Binding-site contacts:
Ligand atom C1 contacts residue BGC2 of chain 1.B at 3.1 Å.
Ligand atom O3 contacts residue ARG698 of chain 1.A at 3.0 Å (salt-bridge).
Ligand atom C4 contacts residue GLU540 of chain 1.A at 3.4 Å.
Ligand atom O6 contacts residue HIS452 of chain 1.A at 3.6 Å.
Ligand atom O6 contacts residue HIS464 of chain 1.A at 2.8 Å (h-bond).
Ligand atom O4 contacts residue SER537 of chain 1.A at 3.7 Å.
Ligand atom C3 contacts residue GLU536 of chain 1.A at 3.7 Å.
Ligand atom O2 contacts residue GLU536 of chain 1.A at 2.6 Å (salt-bridge).
Ligand atom O4 contacts residue TRP658 of chain 1.A at 3.4 Å.
Ligand atom C6 contacts residue ASP460 of chain 1.A at 3.5 Å.
Ligand atom O3 contacts residue HIS452 of chain 1.A at 3.4 Å.
Ligand atom O5 contacts residue ASP460 of chain 1.A at 3.2 Å (salt-bridge).
Ligand atom O6 contacts residue BGC2 of chain 1.B at 3.5 Å (h-bond).
Ligand atom O6 contacts residue ASP460 of chain 1.A at 2.4 Å (salt-bridge).
Ligand atom O2 contacts residue BGC2 of chain 1.B at 3.6 Å (h-bond).
Ligand atom O5 contacts residue ARG698 of chain 1.A at 3.2 Å (salt-bridge).
Ligand atom O6 contacts residue TYR381 of chain 1.A at 2.5 Å (h-bond).
Ligand atom O2 contacts residue HIS452 of chain 1.A at 3.6 Å.
Ligand atom O2 contacts residue TRP609 of chain 1.A at 3.7 Å.
Ligand atom C1 contacts residue TRP610 of chain 1.A at 3.8 Å (hydrophobic).
Ligand atom C4 contacts residue TYR381 of chain 1.A at 3.3 Å (hydrophobic).
Ligand atom O1 contacts residue GLU536 of chain 1.A at 2.6 Å (salt-bridge).
Ligand atom O6 contacts residue LYS385 of chain 1.A at 2.9 Å (salt-bridge).
Ligand atom C5 contacts residue GLU540 of chain 1.A at 3.4 Å.
Ligand atom C2 contacts residue GLU536 of chain 1.A at 3.3 Å.
Ligand atom C6 contacts residue TYR381 of chain 1.A at 3.5 Å (hydrophobic).
Ligand atom O4 contacts residue GLU540 of chain 1.A at 2.8 Å (salt-bridge).
Ligand atom O4 contacts residue ILE620 of chain 1.A at 3.6 Å.
Ligand atom O5 contacts residue BGC2 of chain 1.B at 3.3 Å (h-bond).
Ligand atom C6 contacts residue BGC2 of chain 1.B at 3.7 Å.
Ligand atom C6 contacts residue HIS452 of chain 1.A at 3.7 Å.
Ligand atom O5 contacts residue TYR381 of chain 1.A at 3.4 Å (h-bond).
Ligand atom O5 contacts residue PHE463 of chain 1.A at 3.2 Å.
Ligand atom C4 contacts residue ARG698 of chain 1.A at 3.6 Å.
Ligand atom O6 contacts residue GLU693 of chain 1.A at 2.9 Å (salt-bridge).
Ligand atom O6 contacts residue ARG698 of chain 1.A at 3.5 Å (salt-bridge).
Ligand atom C2 contacts residue BGC2 of chain 1.B at 3.1 Å.
Ligand atom C1 contacts residue GLU536 of chain 1.A at 3.4 Å.
Ligand atom O4 contacts residue ARG698 of chain 1.A at 3.5 Å (salt-bridge).
Ligand atom O4 contacts residue TYR381 of chain 1.A at 3.6 Å.

The protein below binds the small molecule below.
Small molecule (SMILES): O=C1O[C@H](CO)[C@@H](O)[C@H](O[C@@H]2O[C@H](CO)[C@@H](O)[C@H](O[C@@H]3O[C@H](CO)[C@@H](O)[C@H](O)[C@H]3O)[C@H]2O)[C@H]1O

Sequence of chain 1.A:
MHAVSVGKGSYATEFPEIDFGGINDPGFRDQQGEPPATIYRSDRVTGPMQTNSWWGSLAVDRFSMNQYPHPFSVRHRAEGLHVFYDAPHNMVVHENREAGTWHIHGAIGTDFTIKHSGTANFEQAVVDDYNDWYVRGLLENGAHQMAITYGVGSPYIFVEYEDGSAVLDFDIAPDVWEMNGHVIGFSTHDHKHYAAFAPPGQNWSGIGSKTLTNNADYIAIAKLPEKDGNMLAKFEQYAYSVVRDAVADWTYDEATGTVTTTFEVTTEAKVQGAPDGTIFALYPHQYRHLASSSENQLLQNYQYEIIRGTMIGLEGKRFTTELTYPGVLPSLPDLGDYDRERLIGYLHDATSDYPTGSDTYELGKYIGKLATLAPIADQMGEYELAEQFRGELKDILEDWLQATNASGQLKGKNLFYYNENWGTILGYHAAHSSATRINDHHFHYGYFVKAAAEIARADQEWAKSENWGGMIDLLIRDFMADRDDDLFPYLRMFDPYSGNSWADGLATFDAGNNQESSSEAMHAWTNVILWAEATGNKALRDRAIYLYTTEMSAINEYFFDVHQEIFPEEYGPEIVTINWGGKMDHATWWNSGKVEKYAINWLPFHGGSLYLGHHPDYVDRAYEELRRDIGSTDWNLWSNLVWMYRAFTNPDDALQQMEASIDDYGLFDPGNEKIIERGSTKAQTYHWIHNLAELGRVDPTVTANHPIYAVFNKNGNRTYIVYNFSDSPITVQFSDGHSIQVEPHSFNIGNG